The protein below binds the small molecule below.
Small molecule (SMILES): CC(=O)N[C@H]1CO[C@H](CO)[C@H](O)[C@@H]1O[C@@H]1O[C@H](CO)[C@H](O)[C@H](O)[C@H]1O

Binding-site contacts:
Ligand atom C5 contacts residue GLN216 of chain 1.B at 4.0 Å.
Ligand atom C4 contacts residue TYR234 of chain 1.B at 4.4 Å (hydrophobic).
Ligand atom O6 contacts residue TYR234 of chain 1.B at 4.2 Å.
Ligand atom O7 contacts residue SER8 of chain 1.D at 2.8 Å (h-bond).
Ligand atom N2 contacts residue SER8 of chain 1.D at 2.8 Å (h-bond).
Ligand atom C5 contacts residue TYR234 of chain 1.B at 3.8 Å (hydrophobic).
Ligand atom C2 contacts residue TYR234 of chain 1.B at 4.4 Å (hydrophobic).
Ligand atom C6 contacts residue SER8 of chain 1.D at 4.3 Å.
Ligand atom O2 contacts residue TYR234 of chain 1.B at 4.3 Å.
Ligand atom C3 contacts residue SER8 of chain 1.D at 3.2 Å.
Ligand atom C4 contacts residue TYR234 of chain 1.B at 4.1 Å (hydrophobic).
Ligand atom C5 contacts residue TYR234 of chain 1.B at 4.0 Å (hydrophobic).
Ligand atom C8 contacts residue SER8 of chain 1.D at 4.4 Å.
Ligand atom N2 contacts residue TYR234 of chain 1.B at 3.9 Å.
Ligand atom O5 contacts residue SER8 of chain 1.D at 2.4 Å (h-bond).
Ligand atom C4 contacts residue GLN216 of chain 1.B at 3.8 Å.
Ligand atom C7 contacts residue SER8 of chain 1.D at 3.2 Å.
Ligand atom C3 contacts residue TYR234 of chain 1.B at 4.1 Å (hydrophobic).
Ligand atom C4 contacts residue SER8 of chain 1.D at 3.6 Å.
Ligand atom C5 contacts residue SER8 of chain 1.D at 2.9 Å.
Ligand atom C2 contacts residue TYR234 of chain 1.B at 4.5 Å (hydrophobic).
Ligand atom C1 contacts residue SER8 of chain 1.D at 1.4 Å.
Ligand atom C3 contacts residue GLN216 of chain 1.B at 4.4 Å.
Ligand atom C2 contacts residue SER8 of chain 1.D at 2.5 Å.
Ligand atom O5 contacts residue TYR234 of chain 1.B at 4.2 Å.
Ligand atom C6 contacts residue GLN216 of chain 1.B at 4.4 Å.
Ligand atom C3 contacts residue TYR234 of chain 1.B at 3.9 Å (hydrophobic).
Ligand atom C1 contacts residue TYR234 of chain 1.B at 4.4 Å (hydrophobic).
Ligand atom C1 contacts residue TYR234 of chain 1.B at 4.0 Å (hydrophobic).

Sequence of chain 1.D:
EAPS

Sequence of chain 1.B:
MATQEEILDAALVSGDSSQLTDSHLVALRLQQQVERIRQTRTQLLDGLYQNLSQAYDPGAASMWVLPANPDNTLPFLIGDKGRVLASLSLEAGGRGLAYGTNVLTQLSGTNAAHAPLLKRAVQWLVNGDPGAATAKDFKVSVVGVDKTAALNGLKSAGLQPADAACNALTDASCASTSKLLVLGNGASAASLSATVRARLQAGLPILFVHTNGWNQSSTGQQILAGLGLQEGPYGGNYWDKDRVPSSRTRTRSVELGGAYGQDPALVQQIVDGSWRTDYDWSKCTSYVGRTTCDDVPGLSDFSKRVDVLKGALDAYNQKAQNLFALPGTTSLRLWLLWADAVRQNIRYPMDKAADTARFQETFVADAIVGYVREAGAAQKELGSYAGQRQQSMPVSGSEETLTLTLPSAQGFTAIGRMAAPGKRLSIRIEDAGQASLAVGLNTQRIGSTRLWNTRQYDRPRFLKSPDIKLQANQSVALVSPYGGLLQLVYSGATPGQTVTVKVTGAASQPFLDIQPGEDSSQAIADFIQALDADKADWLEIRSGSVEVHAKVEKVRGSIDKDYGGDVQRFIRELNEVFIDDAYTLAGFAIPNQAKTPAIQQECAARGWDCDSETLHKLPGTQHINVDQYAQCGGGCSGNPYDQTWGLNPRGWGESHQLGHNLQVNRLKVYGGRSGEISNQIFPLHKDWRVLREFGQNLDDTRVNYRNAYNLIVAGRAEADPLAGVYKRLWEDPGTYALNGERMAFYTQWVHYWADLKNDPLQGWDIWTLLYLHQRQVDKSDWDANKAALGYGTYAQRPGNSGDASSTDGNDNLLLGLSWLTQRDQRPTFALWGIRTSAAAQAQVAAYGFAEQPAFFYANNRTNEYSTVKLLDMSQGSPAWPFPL